Sequence of chain 2.A:
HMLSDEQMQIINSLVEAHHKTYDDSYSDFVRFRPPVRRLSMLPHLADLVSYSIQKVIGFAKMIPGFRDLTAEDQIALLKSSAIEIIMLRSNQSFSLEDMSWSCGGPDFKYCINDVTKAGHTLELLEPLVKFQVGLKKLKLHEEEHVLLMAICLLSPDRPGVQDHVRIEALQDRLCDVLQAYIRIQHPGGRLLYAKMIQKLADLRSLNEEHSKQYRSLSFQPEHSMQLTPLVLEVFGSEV

Binding-site contacts:
Ligand atom C20 contacts residue SER152 of chain 2.A at 3.7 Å.
Ligand atom C23 contacts residue TYR24 of chain 2.A at 3.6 Å (hydrophobic).
Ligand atom C27 contacts residue SER114 of chain 2.A at 3.0 Å.
Ligand atom C16 contacts residue TRP163 of chain 2.A at 3.4 Å (hydrophobic).
Ligand atom C22 contacts residue SER155 of chain 2.A at 3.7 Å.
Ligand atom C22 contacts residue CYS165 of chain 2.A at 3.6 Å (hydrophobic).
Ligand atom C21 contacts residue SER152 of chain 2.A at 3.8 Å.
Ligand atom C23 contacts residue SER155 of chain 2.A at 3.9 Å.
Ligand atom C6 contacts residue VAL177 of chain 2.A at 3.9 Å (hydrophobic).
Ligand atom C19 contacts residue SER152 of chain 2.A at 3.6 Å.
Ligand atom C27 contacts residue ILE148 of chain 2.A at 3.6 Å (hydrophobic).
Ligand atom C18 contacts residue VAL177 of chain 2.A at 3.5 Å (hydrophobic).
Ligand atom C8 contacts residue HIS182 of chain 2.A at 3.5 Å.
Ligand atom O1 contacts residue HIS182 of chain 2.A at 2.9 Å (h-bond).
Ligand atom O1 contacts residue HIS272 of chain 2.A at 3.0 Å (h-bond).
Ligand atom C11 contacts residue HIS272 of chain 2.A at 3.7 Å.
Ligand atom C9 contacts residue HIS272 of chain 2.A at 3.8 Å.
Ligand atom C26 contacts residue SER114 of chain 2.A at 3.7 Å.
Ligand atom C13 contacts residue VAL111 of chain 2.A at 3.5 Å (hydrophobic).
Ligand atom C25 contacts residue ARG151 of chain 2.A at 3.7 Å.
Ligand atom C3 contacts residue ILE148 of chain 2.A at 3.8 Å (hydrophobic).
Ligand atom C23 contacts residue TYR28 of chain 2.A at 3.8 Å (hydrophobic).
Ligand atom O contacts residue HIS272 of chain 2.A at 3.6 Å.
Ligand atom C25 contacts residue SER114 of chain 2.A at 3.7 Å.
Ligand atom C9 contacts residue HIS182 of chain 2.A at 3.7 Å.
Ligand atom C26 contacts residue SER152 of chain 2.A at 4.0 Å.
Ligand atom C13 contacts residue LEU107 of chain 2.A at 3.8 Å (hydrophobic).
Ligand atom O3 contacts residue ARG151 of chain 2.A at 2.7 Å (salt-bridge).
Ligand atom C7 contacts residue VAL111 of chain 2.A at 3.7 Å (hydrophobic).
Ligand atom O2 contacts residue SER152 of chain 2.A at 3.4 Å.
Ligand atom C24 contacts residue ARG151 of chain 2.A at 3.9 Å.
Ligand atom C11 contacts residue PHE297 of chain 2.A at 3.7 Å (hydrophobic).
Ligand atom C14 contacts residue HIS182 of chain 2.A at 3.5 Å.
Ligand atom O2 contacts residue TYR24 of chain 2.A at 2.8 Å (h-bond).
Ligand atom O1 contacts residue TYR276 of chain 2.A at 3.6 Å.
Ligand atom C12 contacts residue VAL111 of chain 2.A at 3.6 Å (hydrophobic).
Ligand atom O2 contacts residue ARG151 of chain 2.A at 3.8 Å.
Ligand atom O3 contacts residue SER114 of chain 2.A at 2.8 Å (h-bond).
Ligand atom O contacts residue HIS182 of chain 2.A at 3.7 Å.
Ligand atom O2 contacts residue SER155 of chain 2.A at 3.4 Å (h-bond).

The protein below binds the small molecule below.
Small molecule (SMILES): C=C1/C(=C\C=C2/CCC[C@]3(C)[C@@H]([C@H](C)[C@@H]4CC[C@@H](C(C)(C)O)O4)CC[C@@H]23)C[C@@H](O)C[C@@H]1O